The small molecule below binds the protein below.
Small molecule (SMILES): N[C@@H](CC(=O)O)C(=O)O

Binding-site contacts:
Ligand atom OD2 contacts residue ALA397 of chain 1.E at 4.0 Å.
Ligand atom OXT contacts residue THR398 of chain 1.E at 3.5 Å.
Ligand atom CA contacts residue ARG276 of chain 1.E at 3.6 Å.
Ligand atom CA contacts residue THR398 of chain 1.E at 2.7 Å.
Ligand atom CG contacts residue THR314 of chain 1.E at 3.6 Å.
Ligand atom C contacts residue THR398 of chain 1.E at 3.0 Å.
Ligand atom OD2 contacts residue TYR317 of chain 1.E at 2.8 Å (h-bond).
Ligand atom CB contacts residue ASP394 of chain 1.E at 3.5 Å.
Ligand atom CB contacts residue VAL355 of chain 1.E at 3.8 Å (hydrophobic).
Ligand atom CG contacts residue TYR317 of chain 1.E at 3.0 Å (hydrophobic).
Ligand atom CB contacts residue THR314 of chain 1.E at 4.0 Å.
Ligand atom N contacts residue THR398 of chain 1.E at 2.7 Å (h-bond).
Ligand atom N contacts residue ASP394 of chain 1.E at 2.5 Å (salt-bridge).
Ligand atom N contacts residue VAL355 of chain 1.E at 3.9 Å.
Ligand atom CB contacts residue ALA353 of chain 1.E at 4.1 Å (hydrophobic).
Ligand atom O contacts residue ARG276 of chain 1.E at 3.0 Å (salt-bridge).
Ligand atom OD1 contacts residue ALA358 of chain 1.E at 3.6 Å.
Ligand atom OXT contacts residue MET311 of chain 1.E at 3.4 Å.
Ligand atom CG contacts residue ASP394 of chain 1.E at 3.0 Å.
Ligand atom OXT contacts residue SER278 of chain 1.E at 3.3 Å (h-bond).
Ligand atom OD2 contacts residue THR314 of chain 1.E at 2.7 Å (h-bond).
Ligand atom C contacts residue SER278 of chain 1.E at 4.0 Å.
Ligand atom OD2 contacts residue ASP394 of chain 1.E at 3.5 Å (salt-bridge).
Ligand atom OD1 contacts residue GLY357 of chain 1.E at 3.3 Å.
Ligand atom N contacts residue PRO356 of chain 1.E at 4.0 Å.
Ligand atom C contacts residue ARG276 of chain 1.E at 3.7 Å.
Ligand atom O contacts residue THR398 of chain 1.E at 3.1 Å.
Ligand atom CA contacts residue ASP394 of chain 1.E at 3.1 Å.
Ligand atom O contacts residue SER277 of chain 1.E at 3.4 Å.
Ligand atom OD1 contacts residue TYR317 of chain 1.E at 2.6 Å (h-bond).
Ligand atom OD1 contacts residue ASP394 of chain 1.E at 2.9 Å (salt-bridge).
Ligand atom N contacts residue GLY357 of chain 1.E at 4.1 Å.
Ligand atom OXT contacts residue ASN401 of chain 1.E at 2.7 Å (h-bond).
Ligand atom N contacts residue ARG276 of chain 1.E at 2.4 Å (salt-bridge).
Ligand atom O contacts residue GLY354 of chain 1.E at 3.2 Å (h-bond).
Ligand atom CA contacts residue ASN401 of chain 1.E at 3.9 Å.
Ligand atom C contacts residue ASN401 of chain 1.E at 3.6 Å.
Ligand atom CG contacts residue GLY359 of chain 1.E at 3.8 Å.
Ligand atom O contacts residue SER278 of chain 1.E at 3.0 Å (h-bond).
Ligand atom OD1 contacts residue GLY359 of chain 1.E at 3.1 Å (h-bond).

Sequence of chain 1.E:
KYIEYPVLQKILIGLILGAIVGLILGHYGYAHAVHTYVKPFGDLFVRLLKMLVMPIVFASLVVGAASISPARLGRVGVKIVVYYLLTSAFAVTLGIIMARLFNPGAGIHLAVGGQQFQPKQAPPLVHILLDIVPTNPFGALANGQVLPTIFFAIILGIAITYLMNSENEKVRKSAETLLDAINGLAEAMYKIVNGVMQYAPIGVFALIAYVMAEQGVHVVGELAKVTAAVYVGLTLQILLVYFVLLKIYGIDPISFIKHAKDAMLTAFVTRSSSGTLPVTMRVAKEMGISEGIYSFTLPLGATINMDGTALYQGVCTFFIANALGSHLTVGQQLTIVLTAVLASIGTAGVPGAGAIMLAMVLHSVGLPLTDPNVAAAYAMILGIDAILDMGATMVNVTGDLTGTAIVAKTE